Binding-site contacts:
Ligand atom C8 contacts residue ASN315 of chain 4.B at 3.5 Å.
Ligand atom C7 contacts residue ASN315 of chain 4.B at 3.3 Å.
Ligand atom C1 contacts residue ASN315 of chain 4.B at 1.4 Å.
Ligand atom C4 contacts residue ASN315 of chain 4.B at 4.3 Å.
Ligand atom C1 contacts residue VAL314 of chain 4.B at 4.4 Å (hydrophobic).
Ligand atom C3 contacts residue ASN315 of chain 4.B at 3.8 Å.
Ligand atom O7 contacts residue ASN315 of chain 4.B at 4.2 Å.
Ligand atom C6 contacts residue THR313 of chain 4.B at 4.5 Å.
Ligand atom O5 contacts residue ASN315 of chain 4.B at 2.4 Å (h-bond).
Ligand atom C6 contacts residue ASN315 of chain 4.B at 4.5 Å.
Ligand atom C8 contacts residue ILE281 of chain 4.B at 4.5 Å (hydrophobic).
Ligand atom O5 contacts residue VAL314 of chain 4.B at 3.8 Å.
Ligand atom O5 contacts residue THR313 of chain 4.B at 4.3 Å.
Ligand atom C2 contacts residue ASN315 of chain 4.B at 2.5 Å.
Ligand atom C5 contacts residue ASN315 of chain 4.B at 3.7 Å.
Ligand atom N2 contacts residue ASN315 of chain 4.B at 2.8 Å (h-bond).

This small molecule binds to this protein.
Small molecule (SMILES): CC(=O)N[C@@H]1[C@@H](O)[C@H](O)[C@@H](CO)O[C@H]1O

Sequence of chain 4.B:
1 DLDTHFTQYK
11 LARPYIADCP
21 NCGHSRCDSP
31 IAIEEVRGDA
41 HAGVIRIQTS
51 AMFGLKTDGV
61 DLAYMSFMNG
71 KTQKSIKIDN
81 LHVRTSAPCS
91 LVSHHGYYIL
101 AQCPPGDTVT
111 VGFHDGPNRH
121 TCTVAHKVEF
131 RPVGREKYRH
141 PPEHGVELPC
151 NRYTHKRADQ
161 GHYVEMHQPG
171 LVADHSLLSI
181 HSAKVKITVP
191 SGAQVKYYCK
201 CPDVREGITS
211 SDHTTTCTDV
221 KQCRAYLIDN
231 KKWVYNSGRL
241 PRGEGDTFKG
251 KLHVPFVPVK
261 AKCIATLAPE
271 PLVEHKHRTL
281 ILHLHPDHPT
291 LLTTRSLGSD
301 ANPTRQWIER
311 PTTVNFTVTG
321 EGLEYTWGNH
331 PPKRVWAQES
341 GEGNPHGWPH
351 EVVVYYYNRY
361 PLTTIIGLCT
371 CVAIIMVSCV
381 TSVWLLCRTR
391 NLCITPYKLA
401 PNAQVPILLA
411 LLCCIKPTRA